Binding-site contacts:
Ligand atom C5 contacts residue ILE143 of chain 1.A at 3.8 Å (hydrophobic).
Ligand atom O1 contacts residue ARG135 of chain 1.A at 4.3 Å.
Ligand atom C6 contacts residue ARG141 of chain 1.A at 4.0 Å.
Ligand atom S contacts residue GLY137 of chain 1.A at 4.0 Å.
Ligand atom C3 contacts residue VAL136 of chain 1.A at 3.8 Å (hydrophobic).
Ligand atom C8 contacts residue ARG141 of chain 1.A at 3.5 Å.
Ligand atom O2 contacts residue VAL134 of chain 1.A at 3.8 Å.
Ligand atom O1 contacts residue ARG141 of chain 1.A at 4.1 Å.
Ligand atom O1 contacts residue GLY137 of chain 1.A at 2.6 Å (h-bond).
Ligand atom C6 contacts residue MET142 of chain 1.A at 4.2 Å (hydrophobic).
Ligand atom C7 contacts residue VAL134 of chain 1.A at 3.2 Å (hydrophobic).
Ligand atom C6 contacts residue ILE143 of chain 1.A at 4.0 Å (hydrophobic).
Ligand atom C3 contacts residue VAL134 of chain 1.A at 3.8 Å (hydrophobic).
Ligand atom C7 contacts residue MET142 of chain 1.A at 3.6 Å (hydrophobic).
Ligand atom C7 contacts residue ARG135 of chain 1.A at 2.9 Å.
Ligand atom C7 contacts residue VAL136 of chain 1.A at 4.2 Å (hydrophobic).
Ligand atom O1 contacts residue VAL136 of chain 1.A at 3.4 Å.
Ligand atom C7 contacts residue ARG141 of chain 1.A at 4.0 Å.
Ligand atom C6 contacts residue ARG135 of chain 1.A at 4.1 Å.
Ligand atom O2 contacts residue ILE143 of chain 1.A at 3.3 Å.
Ligand atom C6 contacts residue VAL134 of chain 1.A at 4.1 Å (hydrophobic).
Ligand atom C7 contacts residue ILE143 of chain 1.A at 4.3 Å (hydrophobic).
Ligand atom N1 contacts residue ARG141 of chain 1.A at 4.4 Å.

This small molecule binds to this protein.
Small molecule (SMILES): CC(C)N(C)S(=O)(=O)N1CCO[C@H](C)C1

Sequence of chain 1.A:
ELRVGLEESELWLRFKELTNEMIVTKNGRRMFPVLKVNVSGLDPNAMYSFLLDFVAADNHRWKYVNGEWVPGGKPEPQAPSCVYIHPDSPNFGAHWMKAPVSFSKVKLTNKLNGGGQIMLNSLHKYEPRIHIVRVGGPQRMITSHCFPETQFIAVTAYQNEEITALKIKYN